This protein binds this small molecule.
Small molecule (SMILES): C[C@H](CCC(=O)O)[C@H]1CC[C@H]2[C@@H]3[C@H](O)C[C@@H]4C[C@H](O)CC[C@]4(C)[C@H]3C[C@H](O)[C@]12C

Binding-site contacts:
Ligand atom C24 contacts residue NAD1 of chain 1.E at 3.5 Å.
Ligand atom C24 contacts residue HIS67 of chain 1.A at 3.8 Å.
Ligand atom O26 contacts residue CYS173 of chain 1.A at 3.5 Å (h-bond).
Ligand atom C1 contacts residue LEU110 of chain 1.A at 3.8 Å (hydrophobic).
Ligand atom O7 contacts residue MET117 of chain 1.A at 3.6 Å.
Ligand atom C24 contacts residue SER48 of chain 1.A at 3.0 Å.
Ligand atom O25 contacts residue NAD1 of chain 1.E at 3.3 Å.
Ligand atom C19 contacts residue MET305 of chain 1.B at 3.6 Å (hydrophobic).
Ligand atom O26 contacts residue NAD1 of chain 1.E at 3.1 Å.
Ligand atom C16 contacts residue LEU57 of chain 1.A at 3.8 Å (hydrophobic).
Ligand atom C7 contacts residue SER116 of chain 1.A at 3.8 Å.
Ligand atom C21 contacts residue PHE93 of chain 1.A at 3.4 Å (hydrophobic).
Ligand atom C23 contacts residue ZN1 of chain 1.C at 3.9 Å.
Ligand atom O7 contacts residue SER116 of chain 1.A at 2.8 Å (h-bond).
Ligand atom C12 contacts residue ILE317 of chain 1.A at 3.9 Å (hydrophobic).
Ligand atom C22 contacts residue LEU140 of chain 1.A at 3.9 Å (hydrophobic).
Ligand atom C19 contacts residue SER309 of chain 1.B at 3.9 Å.
Ligand atom O26 contacts residue ZN1 of chain 1.C at 2.0 Å.
Ligand atom O26 contacts residue HIS67 of chain 1.A at 3.1 Å (h-bond).
Ligand atom C6 contacts residue MET305 of chain 1.B at 3.9 Å (hydrophobic).
Ligand atom C14 contacts residue SER116 of chain 1.A at 3.6 Å.
Ligand atom C2 contacts residue GLU283 of chain 1.B at 4.0 Å.
Ligand atom C24 contacts residue ZN1 of chain 1.C at 3.1 Å.
Ligand atom O25 contacts residue VAL293 of chain 1.A at 3.6 Å.
Ligand atom O26 contacts residue SER48 of chain 1.A at 2.9 Å (h-bond).
Ligand atom O26 contacts residue CYS46 of chain 1.A at 3.4 Å (h-bond).
Ligand atom C23 contacts residue PHE93 of chain 1.A at 3.8 Å (hydrophobic).
Ligand atom C12 contacts residue SER116 of chain 1.A at 4.0 Å.
Ligand atom C8 contacts residue SER116 of chain 1.A at 3.8 Å.
Ligand atom C21 contacts residue ILE317 of chain 1.A at 3.6 Å (hydrophobic).
Ligand atom C23 contacts residue HIS67 of chain 1.A at 3.9 Å.
Ligand atom C9 contacts residue SER116 of chain 1.A at 3.4 Å.
Ligand atom C1 contacts residue SER309 of chain 1.B at 3.9 Å.
Ligand atom O12 contacts residue SER116 of chain 1.A at 2.8 Å (h-bond).
Ligand atom C15 contacts residue LEU57 of chain 1.A at 3.5 Å (hydrophobic).
Ligand atom C18 contacts residue LEU308 of chain 1.B at 3.6 Å (hydrophobic).
Ligand atom C16 contacts residue MET117 of chain 1.A at 3.9 Å (hydrophobic).
Ligand atom O25 contacts residue SER48 of chain 1.A at 2.6 Å (h-bond).
Ligand atom C11 contacts residue ILE317 of chain 1.A at 3.6 Å (hydrophobic).
Ligand atom C4 contacts residue SER116 of chain 1.A at 3.9 Å.

Sequence of chain 1.B:
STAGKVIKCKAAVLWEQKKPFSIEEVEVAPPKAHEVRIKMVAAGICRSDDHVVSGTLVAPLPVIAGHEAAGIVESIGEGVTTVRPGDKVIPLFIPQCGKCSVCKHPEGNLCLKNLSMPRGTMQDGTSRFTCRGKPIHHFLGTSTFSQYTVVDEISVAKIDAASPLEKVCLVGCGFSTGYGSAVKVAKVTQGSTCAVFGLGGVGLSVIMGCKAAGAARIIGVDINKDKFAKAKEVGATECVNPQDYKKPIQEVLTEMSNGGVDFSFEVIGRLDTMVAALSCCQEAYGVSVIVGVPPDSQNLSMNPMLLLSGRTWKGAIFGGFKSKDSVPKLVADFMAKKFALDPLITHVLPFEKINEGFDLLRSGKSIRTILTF

Sequence of chain 1.A:
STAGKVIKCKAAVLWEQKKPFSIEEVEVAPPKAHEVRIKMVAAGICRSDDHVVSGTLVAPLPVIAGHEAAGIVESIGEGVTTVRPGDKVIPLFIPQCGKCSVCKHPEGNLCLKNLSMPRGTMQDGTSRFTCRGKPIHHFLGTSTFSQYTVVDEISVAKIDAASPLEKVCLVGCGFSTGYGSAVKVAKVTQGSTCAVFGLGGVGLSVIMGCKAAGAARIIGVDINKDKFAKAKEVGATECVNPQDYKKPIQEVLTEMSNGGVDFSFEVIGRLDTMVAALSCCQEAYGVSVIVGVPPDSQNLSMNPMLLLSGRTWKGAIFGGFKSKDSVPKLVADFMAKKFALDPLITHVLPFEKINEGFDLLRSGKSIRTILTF